The protein below binds the small molecule below.
Small molecule (SMILES): Cc1cc(N)nc2cc(-c3cncc(CN)c3)ccc12

Sequence of chain 1.B:
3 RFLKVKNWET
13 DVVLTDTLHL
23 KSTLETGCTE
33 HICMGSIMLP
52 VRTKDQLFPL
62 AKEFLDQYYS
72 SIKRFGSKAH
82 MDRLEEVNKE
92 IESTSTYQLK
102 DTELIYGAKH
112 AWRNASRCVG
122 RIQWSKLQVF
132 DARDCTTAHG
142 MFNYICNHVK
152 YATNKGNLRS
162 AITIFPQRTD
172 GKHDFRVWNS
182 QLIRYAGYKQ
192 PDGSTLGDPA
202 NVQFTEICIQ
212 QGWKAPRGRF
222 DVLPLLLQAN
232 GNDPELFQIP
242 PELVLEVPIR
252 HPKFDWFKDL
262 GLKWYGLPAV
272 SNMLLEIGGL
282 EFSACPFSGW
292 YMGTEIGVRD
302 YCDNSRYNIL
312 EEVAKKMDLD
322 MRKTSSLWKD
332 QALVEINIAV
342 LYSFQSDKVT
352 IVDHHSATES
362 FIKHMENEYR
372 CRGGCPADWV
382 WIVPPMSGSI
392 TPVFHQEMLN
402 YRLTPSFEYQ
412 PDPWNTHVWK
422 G

Binding-site contacts:
Ligand atom C22 contacts residue HEM1 of chain 1.H at 3.7 Å.
Ligand atom C02 contacts residue TRP291 of chain 1.B at 4.0 Å (hydrophobic).
Ligand atom C26 contacts residue TRP382 of chain 1.B at 3.9 Å (hydrophobic).
Ligand atom C09 contacts residue GLU296 of chain 1.B at 3.5 Å.
Ligand atom C23 contacts residue HEM1 of chain 1.H at 3.9 Å.
Ligand atom C26 contacts residue HEM1 of chain 1.H at 3.0 Å.
Ligand atom N21 contacts residue HEM1 of chain 1.H at 2.8 Å (h-bond).
Ligand atom C04 contacts residue HEM1 of chain 1.H at 3.7 Å.
Ligand atom N02 contacts residue HEM1 of chain 1.H at 3.5 Å.
Ligand atom C24 contacts residue VAL271 of chain 1.B at 4.1 Å (hydrophobic).
Ligand atom C06 contacts residue PHE288 of chain 1.B at 3.6 Å (hydrophobic).
Ligand atom N02 contacts residue GLU296 of chain 1.B at 2.8 Å (salt-bridge).
Ligand atom N28 contacts residue ARG185 of chain 1.B at 4.1 Å.
Ligand atom C24 contacts residue HEM1 of chain 1.H at 4.0 Å.
Ligand atom C05 contacts residue HEM1 of chain 1.H at 4.0 Å.
Ligand atom C08 contacts residue VAL271 of chain 1.B at 3.7 Å (hydrophobic).
Ligand atom C10 contacts residue GLU296 of chain 1.B at 3.6 Å.
Ligand atom C27 contacts residue GLN182 of chain 1.B at 4.2 Å.
Ligand atom C03 contacts residue HEM1 of chain 1.H at 3.2 Å.
Ligand atom C02 contacts residue GLU296 of chain 1.B at 3.6 Å.
Ligand atom N01 contacts residue HEM1 of chain 1.H at 3.8 Å.
Ligand atom C06 contacts residue HEM1 of chain 1.H at 3.7 Å.
Ligand atom N28 contacts residue GLN182 of chain 1.B at 3.0 Å (h-bond).
Ligand atom N02 contacts residue TRP291 of chain 1.B at 2.8 Å (h-bond).
Ligand atom C11 contacts residue HEM1 of chain 1.H at 3.2 Å.
Ligand atom C10 contacts residue HEM1 of chain 1.H at 4.0 Å.
Ligand atom C25 contacts residue HEM1 of chain 1.H at 3.5 Å.
Ligand atom C11 contacts residue PHE288 of chain 1.B at 3.5 Å (hydrophobic).
Ligand atom C07 contacts residue VAL271 of chain 1.B at 3.2 Å (hydrophobic).
Ligand atom C07 contacts residue HEM1 of chain 1.H at 4.0 Å.
Ligand atom N01 contacts residue GLU296 of chain 1.B at 2.7 Å (salt-bridge).
Ligand atom C08 contacts residue HEM1 of chain 1.H at 3.7 Å.
Ligand atom C02 contacts residue PRO269 of chain 1.B at 4.1 Å (hydrophobic).
Ligand atom C09 contacts residue HEM1 of chain 1.H at 3.4 Å.
Ligand atom C05 contacts residue VAL271 of chain 1.B at 4.0 Å (hydrophobic).
Ligand atom C06 contacts residue VAL271 of chain 1.B at 3.4 Å (hydrophobic).
Ligand atom N21 contacts residue TRP382 of chain 1.B at 3.4 Å.
Ligand atom N02 contacts residue PRO269 of chain 1.B at 3.8 Å.
Ligand atom C02 contacts residue HEM1 of chain 1.H at 3.5 Å.
Ligand atom N02 contacts residue TYR292 of chain 1.B at 3.9 Å.